Binding-site contacts:
Ligand atom C contacts residue ASN331 of chain 1.A at 3.8 Å.
Ligand atom N contacts residue VAL335 of chain 1.A at 3.6 Å.
Ligand atom O contacts residue ASP422 of chain 1.A at 4.0 Å.
Ligand atom O contacts residue MN1 of chain 1.C at 4.0 Å.
Ligand atom C2 contacts residue ALA330 of chain 1.A at 4.5 Å (hydrophobic).
Ligand atom C contacts residue MN1 of chain 1.C at 3.5 Å.
Ligand atom OXT contacts residue ASP422 of chain 1.A at 4.5 Å.
Ligand atom C3 contacts residue ASN331 of chain 1.A at 3.9 Å.
Ligand atom C6 contacts residue VAL335 of chain 1.A at 4.2 Å (hydrophobic).
Ligand atom C2 contacts residue LEU334 of chain 1.A at 3.8 Å (hydrophobic).
Ligand atom OXT contacts residue ALA330 of chain 1.A at 4.2 Å.
Ligand atom C3 contacts residue LEU334 of chain 1.A at 4.2 Å (hydrophobic).
Ligand atom OXT contacts residue MN1 of chain 1.D at 4.4 Å.
Ligand atom C2 contacts residue ASN331 of chain 1.A at 4.4 Å.
Ligand atom N contacts residue LEU334 of chain 1.A at 4.4 Å.
Ligand atom N contacts residue ASN336 of chain 1.A at 4.4 Å.
Ligand atom OXT contacts residue MN1 of chain 1.C at 2.3 Å.
Ligand atom C5 contacts residue LEU334 of chain 1.A at 4.3 Å (hydrophobic).
Ligand atom O contacts residue ASN331 of chain 1.A at 2.8 Å (h-bond).
Ligand atom C6 contacts residue ASN331 of chain 1.A at 3.8 Å.
Ligand atom N contacts residue ASN331 of chain 1.A at 4.3 Å.
Ligand atom OXT contacts residue ASN331 of chain 1.A at 4.2 Å.
Ligand atom C4 contacts residue LEU334 of chain 1.A at 4.0 Å (hydrophobic).

Sequence of chain 1.A:
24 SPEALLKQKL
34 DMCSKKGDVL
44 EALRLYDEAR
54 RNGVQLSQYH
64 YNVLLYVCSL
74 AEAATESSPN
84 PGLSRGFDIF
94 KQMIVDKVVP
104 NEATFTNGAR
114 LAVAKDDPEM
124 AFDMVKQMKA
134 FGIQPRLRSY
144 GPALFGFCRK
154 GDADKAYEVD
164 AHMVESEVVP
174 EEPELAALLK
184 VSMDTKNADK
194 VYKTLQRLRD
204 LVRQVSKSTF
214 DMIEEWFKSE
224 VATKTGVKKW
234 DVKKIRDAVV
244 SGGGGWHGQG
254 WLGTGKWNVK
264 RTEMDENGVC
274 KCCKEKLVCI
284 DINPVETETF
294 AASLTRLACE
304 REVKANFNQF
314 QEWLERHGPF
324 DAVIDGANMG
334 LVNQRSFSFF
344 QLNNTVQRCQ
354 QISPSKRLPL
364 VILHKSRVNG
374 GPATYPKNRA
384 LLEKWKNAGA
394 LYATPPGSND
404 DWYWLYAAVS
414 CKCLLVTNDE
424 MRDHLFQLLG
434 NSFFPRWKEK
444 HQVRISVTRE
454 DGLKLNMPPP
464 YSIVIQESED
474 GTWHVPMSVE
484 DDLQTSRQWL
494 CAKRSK

The protein below binds the small molecule below.
Small molecule (SMILES): NCCCCCC(=O)O